A small-molecule ligand and the protein it binds are described below.
Small molecule (SMILES): Cc1cc(F)cc(C)c1Oc1ccc(C(C)(C)O)cc1-c1cn(C)c(=O)cc1NCC(=O)N1CCOCC1

Sequence of chain 2.A:
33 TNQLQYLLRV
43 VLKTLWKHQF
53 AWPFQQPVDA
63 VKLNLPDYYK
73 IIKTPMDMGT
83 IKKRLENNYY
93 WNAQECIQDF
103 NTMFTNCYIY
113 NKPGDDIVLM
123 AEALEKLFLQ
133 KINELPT

Binding-site contacts:
Ligand atom CAJ contacts residue GLN58 of chain 2.A at 3.5 Å.
Ligand atom OAK contacts residue PRO59 of chain 2.A at 3.8 Å.
Ligand atom CAW contacts residue ASN113 of chain 2.A at 3.8 Å.
Ligand atom CAZ contacts residue VAL60 of chain 2.A at 3.7 Å (hydrophobic).
Ligand atom O contacts residue ASN113 of chain 2.A at 3.6 Å (h-bond).
Ligand atom OAK contacts residue ASP61 of chain 2.A at 3.8 Å.
Ligand atom NAY contacts residue VAL60 of chain 2.A at 3.4 Å.
Ligand atom CBI contacts residue ASN113 of chain 2.A at 4.0 Å.
Ligand atom OBA contacts residue ASN113 of chain 2.A at 2.9 Å (h-bond).
Ligand atom CAD contacts residue TRP54 of chain 2.A at 3.9 Å (hydrophobic).
Ligand atom CAX contacts residue VAL60 of chain 2.A at 3.8 Å (hydrophobic).
Ligand atom CBJ contacts residue ASP117 of chain 2.A at 3.4 Å.
Ligand atom CAF contacts residue LEU65 of chain 2.A at 3.3 Å (hydrophobic).
Ligand atom CAX contacts residue ASN113 of chain 2.A at 3.7 Å.
Ligand atom OBA contacts residue ILE119 of chain 2.A at 3.8 Å.
Ligand atom CBL contacts residue LEU67 of chain 2.A at 3.8 Å (hydrophobic).
Ligand atom OAK contacts residue GLN58 of chain 2.A at 3.9 Å.
Ligand atom N contacts residue LEU65 of chain 2.A at 3.8 Å.
Ligand atom O contacts residue ILE119 of chain 2.A at 3.9 Å.
Ligand atom CAR contacts residue TRP54 of chain 2.A at 3.8 Å (hydrophobic).
Ligand atom CAI contacts residue LEU65 of chain 2.A at 3.9 Å (hydrophobic).
Ligand atom CBC contacts residue PHE56 of chain 2.A at 3.7 Å (hydrophobic).
Ligand atom CBM contacts residue LEU67 of chain 2.A at 3.5 Å (hydrophobic).
Ligand atom CAC contacts residue LEU65 of chain 2.A at 4.0 Å (hydrophobic).
Ligand atom C contacts residue ASN113 of chain 2.A at 3.8 Å.
Ligand atom CBC contacts residue VAL60 of chain 2.A at 3.5 Å (hydrophobic).
Ligand atom CA contacts residue LEU67 of chain 2.A at 3.9 Å (hydrophobic).
Ligand atom CAZ contacts residue PRO55 of chain 2.A at 3.9 Å (hydrophobic).
Ligand atom CAX contacts residue ILE119 of chain 2.A at 3.6 Å (hydrophobic).
Ligand atom CAE contacts residue LEU65 of chain 2.A at 3.6 Å (hydrophobic).
Ligand atom NAY contacts residue ILE119 of chain 2.A at 3.4 Å.
Ligand atom CBI contacts residue ASP117 of chain 2.A at 3.7 Å.
Ligand atom CAR contacts residue ILE119 of chain 2.A at 3.7 Å (hydrophobic).
Ligand atom CBC contacts residue ILE119 of chain 2.A at 3.6 Å (hydrophobic).
Ligand atom CAA contacts residue LEU65 of chain 2.A at 3.8 Å (hydrophobic).
Ligand atom CBC contacts residue PRO55 of chain 2.A at 3.9 Å (hydrophobic).
Ligand atom CAZ contacts residue ILE119 of chain 2.A at 3.5 Å (hydrophobic).
Ligand atom CAC contacts residue TRP54 of chain 2.A at 3.9 Å (hydrophobic).
Ligand atom NBF contacts residue ASN113 of chain 2.A at 4.0 Å.
Ligand atom CAD contacts residue LEU65 of chain 2.A at 3.8 Å (hydrophobic).